Binding-site contacts:
Ligand atom C2 contacts residue ASN256 of chain 4.A at 3.3 Å.
Ligand atom C8 contacts residue ASN256 of chain 4.A at 3.9 Å.
Ligand atom O6 contacts residue THR258 of chain 4.A at 3.7 Å.
Ligand atom C1 contacts residue ASN256 of chain 4.A at 2.5 Å.
Ligand atom N2 contacts residue ASN256 of chain 4.A at 3.1 Å (h-bond).
Ligand atom C7 contacts residue ASN256 of chain 4.A at 3.1 Å.
Ligand atom O7 contacts residue ASN256 of chain 4.A at 3.1 Å (h-bond).
Ligand atom O6 contacts residue GLU259 of chain 4.A at 4.1 Å.
Ligand atom O5 contacts residue ASN256 of chain 4.A at 3.6 Å (h-bond).

Sequence of chain 4.A:
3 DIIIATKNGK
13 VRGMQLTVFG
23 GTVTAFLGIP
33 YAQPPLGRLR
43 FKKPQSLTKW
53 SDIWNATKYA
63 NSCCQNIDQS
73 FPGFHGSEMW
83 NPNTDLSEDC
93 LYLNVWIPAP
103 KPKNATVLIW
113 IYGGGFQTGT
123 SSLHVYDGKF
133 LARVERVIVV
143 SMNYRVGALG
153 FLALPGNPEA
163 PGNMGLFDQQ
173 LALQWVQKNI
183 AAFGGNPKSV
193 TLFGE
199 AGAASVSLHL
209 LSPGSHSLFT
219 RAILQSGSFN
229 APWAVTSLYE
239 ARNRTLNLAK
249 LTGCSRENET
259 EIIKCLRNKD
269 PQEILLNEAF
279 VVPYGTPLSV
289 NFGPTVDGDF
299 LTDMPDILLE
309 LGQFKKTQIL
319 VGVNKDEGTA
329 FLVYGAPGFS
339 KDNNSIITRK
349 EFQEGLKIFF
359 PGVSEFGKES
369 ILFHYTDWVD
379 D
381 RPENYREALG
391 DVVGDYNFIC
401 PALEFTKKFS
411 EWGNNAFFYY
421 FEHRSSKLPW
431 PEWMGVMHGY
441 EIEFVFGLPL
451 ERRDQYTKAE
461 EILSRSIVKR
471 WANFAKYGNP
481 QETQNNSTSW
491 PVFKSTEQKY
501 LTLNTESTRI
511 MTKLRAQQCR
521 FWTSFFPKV

The small molecule below binds the protein below.
Small molecule (SMILES): CC(=O)N[C@@H]1[C@@H](O)[C@H](O)[C@@H](CO)O[C@H]1O